A protein and the small-molecule ligand that binds it are described below.
Small molecule (SMILES): CC(=O)N[C@@H]1[C@@H](O)[C@H](O)[C@@H](CO)O[C@H]1O

Sequence of chain 1.A:
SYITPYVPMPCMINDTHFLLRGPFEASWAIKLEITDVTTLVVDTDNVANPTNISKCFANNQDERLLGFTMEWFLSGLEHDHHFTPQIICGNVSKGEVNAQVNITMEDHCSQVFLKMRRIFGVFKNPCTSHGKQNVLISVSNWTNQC

Binding-site contacts:
Ligand atom C3 contacts residue HIS21 of chain 1.A at 3.8 Å.
Ligand atom N2 contacts residue ASN18 of chain 1.A at 2.9 Å (h-bond).
Ligand atom N2 contacts residue HIS21 of chain 1.A at 4.2 Å.
Ligand atom O5 contacts residue ILE17 of chain 1.A at 3.6 Å.
Ligand atom O7 contacts residue ASN18 of chain 1.A at 3.7 Å.
Ligand atom C4 contacts residue HIS21 of chain 1.A at 4.0 Å.
Ligand atom C5 contacts residue HIS21 of chain 1.A at 3.3 Å.
Ligand atom C1 contacts residue ILE17 of chain 1.A at 4.5 Å (hydrophobic).
Ligand atom C6 contacts residue HIS21 of chain 1.A at 3.9 Å.
Ligand atom C1 contacts residue ASN18 of chain 1.A at 1.4 Å.
Ligand atom C4 contacts residue ASN18 of chain 1.A at 4.2 Å.
Ligand atom C6 contacts residue ILE17 of chain 1.A at 4.2 Å (hydrophobic).
Ligand atom C7 contacts residue ASN18 of chain 1.A at 3.5 Å.
Ligand atom O5 contacts residue ASN18 of chain 1.A at 2.4 Å (h-bond).
Ligand atom C2 contacts residue ASN18 of chain 1.A at 2.5 Å.
Ligand atom C3 contacts residue ASN18 of chain 1.A at 3.8 Å.
Ligand atom C5 contacts residue ASN18 of chain 1.A at 3.7 Å.
Ligand atom C1 contacts residue HIS21 of chain 1.A at 3.3 Å.
Ligand atom O6 contacts residue ILE17 of chain 1.A at 4.3 Å.
Ligand atom C2 contacts residue HIS21 of chain 1.A at 4.0 Å.
Ligand atom O5 contacts residue HIS21 of chain 1.A at 3.7 Å.
Ligand atom O4 contacts residue HIS21 of chain 1.A at 4.1 Å.